The small molecule below binds the protein below.
Small molecule (SMILES): CC[C@H](C)[C@H](NC(=O)[C@H](CC(C)C)NC(=O)[C@H](CCCN=C(N)N)NC(=O)[C@@H](N)CC(N)=O)C(=O)N[C@H](C=O)CC(C)C

Sequence of chain 1.A:
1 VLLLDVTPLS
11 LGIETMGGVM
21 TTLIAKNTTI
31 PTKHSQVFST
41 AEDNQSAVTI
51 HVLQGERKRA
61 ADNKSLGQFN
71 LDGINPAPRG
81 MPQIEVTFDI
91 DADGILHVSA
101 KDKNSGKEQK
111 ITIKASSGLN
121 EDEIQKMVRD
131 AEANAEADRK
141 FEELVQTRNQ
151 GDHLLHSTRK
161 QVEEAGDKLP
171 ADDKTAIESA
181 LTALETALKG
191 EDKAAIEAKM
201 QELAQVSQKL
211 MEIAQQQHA

Sequence of chain 2.A:
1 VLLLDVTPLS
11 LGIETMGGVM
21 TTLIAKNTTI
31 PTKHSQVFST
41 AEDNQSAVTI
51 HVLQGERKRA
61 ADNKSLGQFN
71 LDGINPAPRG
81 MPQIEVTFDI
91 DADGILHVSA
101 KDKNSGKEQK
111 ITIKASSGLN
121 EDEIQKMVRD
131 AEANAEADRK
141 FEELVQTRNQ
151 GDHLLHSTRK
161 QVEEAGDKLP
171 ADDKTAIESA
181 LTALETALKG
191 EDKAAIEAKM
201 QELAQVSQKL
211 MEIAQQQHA

Binding-site contacts:
Ligand atom CG2 contacts residue ALA41 of chain 2.A at 3.7 Å (hydrophobic).
Ligand atom CB contacts residue THR49 of chain 2.A at 3.5 Å.
Ligand atom CG contacts residue THR49 of chain 2.A at 3.7 Å.
Ligand atom O contacts residue GLN45 of chain 2.A at 3.0 Å (h-bond).
Ligand atom N contacts residue SER39 of chain 2.A at 2.8 Å (h-bond).
Ligand atom O contacts residue ALA41 of chain 2.A at 3.5 Å (h-bond).
Ligand atom N contacts residue GLN45 of chain 2.A at 3.9 Å.
Ligand atom CG contacts residue ALA47 of chain 2.A at 3.8 Å (hydrophobic).
Ligand atom O contacts residue MET16 of chain 2.A at 2.8 Å (h-bond).
Ligand atom O contacts residue THR15 of chain 2.A at 3.4 Å.
Ligand atom OD1 contacts residue ALA47 of chain 2.A at 3.9 Å.
Ligand atom CA contacts residue SER39 of chain 2.A at 3.9 Å.
Ligand atom CG1 contacts residue SER39 of chain 2.A at 3.7 Å.
Ligand atom CZ contacts residue GLU42 of chain 2.A at 3.7 Å.
Ligand atom CD2 contacts residue THR21 of chain 2.A at 3.8 Å.
Ligand atom CZ contacts residue ALA41 of chain 2.A at 3.7 Å (hydrophobic).
Ligand atom C contacts residue GLN45 of chain 2.A at 3.4 Å.
Ligand atom CG1 contacts residue THR40 of chain 2.A at 3.5 Å.
Ligand atom O contacts residue THR49 of chain 2.A at 3.1 Å (h-bond).
Ligand atom CD1 contacts residue THR40 of chain 2.A at 3.6 Å.
Ligand atom ND2 contacts residue THR49 of chain 2.A at 3.0 Å (h-bond).
Ligand atom N contacts residue GLN45 of chain 2.A at 3.5 Å (h-bond).
Ligand atom NH1 contacts residue ALA41 of chain 2.A at 3.9 Å.
Ligand atom CD1 contacts residue THR49 of chain 2.A at 3.0 Å.
Ligand atom O contacts residue VAL48 of chain 2.A at 3.8 Å.
Ligand atom CG2 contacts residue MET16 of chain 2.A at 3.7 Å (hydrophobic).
Ligand atom O contacts residue SER39 of chain 2.A at 3.0 Å (h-bond).
Ligand atom ND2 contacts residue ASN70 of chain 2.A at 3.5 Å (h-bond).
Ligand atom CA contacts residue ALA47 of chain 2.A at 3.7 Å (hydrophobic).
Ligand atom NH1 contacts residue GLU42 of chain 2.A at 2.6 Å (salt-bridge).
Ligand atom CD2 contacts residue ILE50 of chain 2.A at 3.7 Å (hydrophobic).
Ligand atom CG contacts residue VAL48 of chain 2.A at 3.8 Å (hydrophobic).
Ligand atom CB contacts residue SER39 of chain 2.A at 3.7 Å.
Ligand atom CA contacts residue SER39 of chain 2.A at 3.2 Å.
Ligand atom O contacts residue GLN45 of chain 2.A at 3.9 Å.
Ligand atom CD2 contacts residue PHE38 of chain 2.A at 3.7 Å (hydrophobic).
Ligand atom C contacts residue SER39 of chain 2.A at 3.5 Å.
Ligand atom CA contacts residue GLN45 of chain 2.A at 3.3 Å.
Ligand atom O contacts residue PHE38 of chain 2.A at 3.4 Å.
Ligand atom CD2 contacts residue VAL48 of chain 2.A at 3.9 Å (hydrophobic).